Binding-site contacts:
Ligand atom O7 contacts residue THR1100 of chain 1.C at 3.3 Å.
Ligand atom C1 contacts residue THR1100 of chain 1.C at 4.2 Å.
Ligand atom C2 contacts residue ASN1098 of chain 1.C at 2.5 Å.
Ligand atom C1 contacts residue ASN1098 of chain 1.C at 1.4 Å.
Ligand atom O5 contacts residue ASN1098 of chain 1.C at 2.4 Å (h-bond).
Ligand atom C7 contacts residue THR1100 of chain 1.C at 4.3 Å.
Ligand atom C5 contacts residue THR1100 of chain 1.C at 4.4 Å.
Ligand atom C6 contacts residue HIS1101 of chain 1.C at 3.8 Å.
Ligand atom C3 contacts residue ASN1098 of chain 1.C at 3.8 Å.
Ligand atom C5 contacts residue ASN1098 of chain 1.C at 3.7 Å.
Ligand atom O6 contacts residue HIS1101 of chain 1.C at 4.4 Å.
Ligand atom O7 contacts residue ASN1098 of chain 1.C at 3.7 Å.
Ligand atom C4 contacts residue ASN1098 of chain 1.C at 4.2 Å.
Ligand atom C6 contacts residue PHE1103 of chain 1.C at 3.6 Å (hydrophobic).
Ligand atom O4 contacts residue HIS1101 of chain 1.C at 4.4 Å.
Ligand atom N2 contacts residue ASN1098 of chain 1.C at 2.9 Å (h-bond).
Ligand atom C7 contacts residue ASN1098 of chain 1.C at 3.5 Å.
Ligand atom O5 contacts residue PHE1103 of chain 1.C at 4.2 Å.
Ligand atom O6 contacts residue PHE1103 of chain 1.C at 4.4 Å.
Ligand atom C5 contacts residue HIS1101 of chain 1.C at 3.7 Å.

This protein binds this small molecule.
Small molecule (SMILES): CC(=O)N[C@@H]1[C@@H](O)[C@H](O)[C@@H](CO)O[C@H]1O

Sequence of chain 1.C:
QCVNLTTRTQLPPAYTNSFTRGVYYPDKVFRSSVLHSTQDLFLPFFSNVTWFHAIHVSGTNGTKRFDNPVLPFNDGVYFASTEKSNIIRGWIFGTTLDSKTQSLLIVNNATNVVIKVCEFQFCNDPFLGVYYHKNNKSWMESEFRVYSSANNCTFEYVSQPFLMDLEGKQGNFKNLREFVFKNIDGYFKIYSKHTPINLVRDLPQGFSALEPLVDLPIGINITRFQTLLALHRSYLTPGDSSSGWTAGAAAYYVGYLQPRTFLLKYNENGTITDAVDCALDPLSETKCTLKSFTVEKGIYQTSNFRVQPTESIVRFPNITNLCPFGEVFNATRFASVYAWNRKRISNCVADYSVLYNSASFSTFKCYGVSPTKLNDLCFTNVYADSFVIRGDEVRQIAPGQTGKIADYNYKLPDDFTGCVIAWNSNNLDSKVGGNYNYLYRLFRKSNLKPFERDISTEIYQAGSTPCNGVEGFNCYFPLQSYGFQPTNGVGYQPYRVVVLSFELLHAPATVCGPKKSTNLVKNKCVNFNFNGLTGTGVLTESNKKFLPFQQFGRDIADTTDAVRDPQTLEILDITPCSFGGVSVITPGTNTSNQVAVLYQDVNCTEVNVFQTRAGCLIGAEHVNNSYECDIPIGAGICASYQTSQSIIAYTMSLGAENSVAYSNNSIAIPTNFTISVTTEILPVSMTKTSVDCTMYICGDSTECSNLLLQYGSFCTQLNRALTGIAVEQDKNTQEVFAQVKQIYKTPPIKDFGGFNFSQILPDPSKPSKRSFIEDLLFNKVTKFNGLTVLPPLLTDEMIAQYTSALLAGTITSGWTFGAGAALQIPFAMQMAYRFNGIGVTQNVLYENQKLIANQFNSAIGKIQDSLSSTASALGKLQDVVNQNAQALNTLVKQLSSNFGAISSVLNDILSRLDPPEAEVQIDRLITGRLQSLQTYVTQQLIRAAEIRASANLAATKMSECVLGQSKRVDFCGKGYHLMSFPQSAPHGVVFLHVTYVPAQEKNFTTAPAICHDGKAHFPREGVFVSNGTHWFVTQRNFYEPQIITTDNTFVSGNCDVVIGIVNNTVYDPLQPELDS